Sequence of chain 1.B:
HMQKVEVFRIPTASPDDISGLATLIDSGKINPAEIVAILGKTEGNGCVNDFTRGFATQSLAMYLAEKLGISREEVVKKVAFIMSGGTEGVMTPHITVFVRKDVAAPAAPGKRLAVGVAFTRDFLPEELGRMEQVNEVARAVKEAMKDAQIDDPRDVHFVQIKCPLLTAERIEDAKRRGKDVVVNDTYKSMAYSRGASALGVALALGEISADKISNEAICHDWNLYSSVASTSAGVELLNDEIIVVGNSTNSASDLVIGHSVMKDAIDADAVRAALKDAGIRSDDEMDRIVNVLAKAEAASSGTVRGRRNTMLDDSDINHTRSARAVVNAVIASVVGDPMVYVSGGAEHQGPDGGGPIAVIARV

Binding-site contacts:
Ligand atom C2 contacts residue VAL7 of chain 1.B at 3.8 Å (hydrophobic).
Ligand atom C3 contacts residue ARG362 of chain 1.B at 3.6 Å.
Ligand atom C1 contacts residue VAL7 of chain 1.B at 3.4 Å (hydrophobic).
Ligand atom O1 contacts residue GLU6 of chain 1.B at 3.4 Å.
Ligand atom O3 contacts residue VAL7 of chain 1.B at 2.6 Å (h-bond).
Ligand atom C1 contacts residue GLU6 of chain 1.B at 4.0 Å.
Ligand atom C3 contacts residue VAL290 of chain 1.B at 4.2 Å (hydrophobic).
Ligand atom O1 contacts residue VAL7 of chain 1.B at 3.0 Å (h-bond).
Ligand atom O3 contacts residue PHE8 of chain 1.B at 3.9 Å.
Ligand atom C2 contacts residue ARG362 of chain 1.B at 4.5 Å.
Ligand atom O3 contacts residue ARG362 of chain 1.B at 3.8 Å.
Ligand atom C3 contacts residue VAL7 of chain 1.B at 2.9 Å (hydrophobic).
Ligand atom C1 contacts residue PHE8 of chain 1.B at 3.8 Å (hydrophobic).
Ligand atom O1 contacts residue LEU255 of chain 1.B at 3.7 Å.
Ligand atom O3 contacts residue VAL290 of chain 1.B at 4.4 Å.

The protein below binds the small molecule below.
Small molecule (SMILES): OCCCO